Binding-site contacts:
Ligand atom C7 contacts residue LEU92 of chain 1.A at 3.8 Å (hydrophobic).
Ligand atom O1 contacts residue LEU88 of chain 1.A at 3.9 Å.
Ligand atom C22 contacts residue PHE105 of chain 1.A at 3.9 Å (hydrophobic).
Ligand atom C21 contacts residue VAL234 of chain 1.A at 2.8 Å (hydrophobic).
Ligand atom C27 contacts residue VAL234 of chain 1.A at 2.6 Å (hydrophobic).
Ligand atom C18 contacts residue ALA51 of chain 1.A at 3.6 Å (hydrophobic).
Ligand atom C12 contacts residue MET89 of chain 1.A at 3.7 Å (hydrophobic).
Ligand atom O1 contacts residue ARG95 of chain 1.A at 3.1 Å (salt-bridge).
Ligand atom C20 contacts residue TRP84 of chain 1.A at 3.8 Å (hydrophobic).
Ligand atom C29 contacts residue ASP52 of chain 1.A at 3.1 Å.
Ligand atom C17 contacts residue LEU226 of chain 1.A at 3.9 Å (hydrophobic).
Ligand atom C21 contacts residue TRP84 of chain 1.A at 3.6 Å (hydrophobic).
Ligand atom C29 contacts residue VAL234 of chain 1.A at 3.2 Å (hydrophobic).
Ligand atom C28 contacts residue VAL234 of chain 1.A at 3.6 Å (hydrophobic).
Ligand atom C3 contacts residue GLU54 of chain 1.A at 3.2 Å.
Ligand atom C15 contacts residue LEU47 of chain 1.A at 4.0 Å (hydrophobic).
Ligand atom C5 contacts residue PHE105 of chain 1.A at 4.0 Å (hydrophobic).
Ligand atom C23 contacts residue LEU129 of chain 1.A at 3.7 Å (hydrophobic).
Ligand atom C25 contacts residue ILE125 of chain 1.A at 4.0 Å (hydrophobic).
Ligand atom C1 contacts residue ALA51 of chain 1.A at 3.9 Å (hydrophobic).
Ligand atom C31 contacts residue ASP52 of chain 1.A at 3.6 Å.
Ligand atom N2 contacts residue ASP52 of chain 1.A at 2.6 Å (salt-bridge).
Ligand atom C28 contacts residue ASP52 of chain 1.A at 3.4 Å.
Ligand atom O1 contacts residue GLU54 of chain 1.A at 2.5 Å (salt-bridge).
Ligand atom C20 contacts residue ALA51 of chain 1.A at 3.9 Å (hydrophobic).
Ligand atom C24 contacts residue ILE125 of chain 1.A at 3.7 Å (hydrophobic).
Ligand atom C24 contacts residue PHE126 of chain 1.A at 3.7 Å (hydrophobic).
Ligand atom C16 contacts residue LEU226 of chain 1.A at 3.8 Å (hydrophobic).
Ligand atom C30 contacts residue VAL234 of chain 1.A at 3.4 Å (hydrophobic).
Ligand atom O2 contacts residue LEU47 of chain 1.A at 3.4 Å.
Ligand atom C25 contacts residue HIS225 of chain 1.A at 3.8 Å.
Ligand atom C2 contacts residue GLU54 of chain 1.A at 3.1 Å.
Ligand atom C30 contacts residue ASP52 of chain 1.A at 3.5 Å.
Ligand atom C28 contacts residue THR48 of chain 1.A at 3.7 Å.
Ligand atom C16 contacts residue THR48 of chain 1.A at 3.7 Å.
Ligand atom C19 contacts residue ALA51 of chain 1.A at 3.7 Å (hydrophobic).
Ligand atom C1 contacts residue LEU47 of chain 1.A at 3.5 Å (hydrophobic).
Ligand atom C13 contacts residue LEU85 of chain 1.A at 3.7 Å (hydrophobic).
Ligand atom C26 contacts residue HIS225 of chain 1.A at 3.9 Å.
Ligand atom N2 contacts residue VAL234 of chain 1.A at 3.6 Å (h-bond).

A protein and the small-molecule ligand that binds it are described below.
Small molecule (SMILES): CCCN1CC[C@H](CSc2ccc([C@@H]3c4ccc(O)cc4CC4(CC4)N3C(=O)c3ccccc3)cc2)C1

Sequence of chain 1.A:
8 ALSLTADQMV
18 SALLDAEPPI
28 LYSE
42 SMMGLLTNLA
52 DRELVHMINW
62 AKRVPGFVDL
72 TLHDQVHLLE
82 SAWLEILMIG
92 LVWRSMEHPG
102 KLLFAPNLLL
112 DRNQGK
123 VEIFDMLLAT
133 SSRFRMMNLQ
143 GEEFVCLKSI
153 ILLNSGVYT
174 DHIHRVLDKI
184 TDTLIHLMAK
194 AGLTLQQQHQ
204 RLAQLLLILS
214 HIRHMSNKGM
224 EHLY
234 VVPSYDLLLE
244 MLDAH